A protein and the small-molecule ligand that binds it are described below.
Small molecule (SMILES): CSC[C@H]1O[C@@H](n2cnc3c(N)ncnc32)[C@H](O)[C@@H]1O

Sequence of chain 3.A:
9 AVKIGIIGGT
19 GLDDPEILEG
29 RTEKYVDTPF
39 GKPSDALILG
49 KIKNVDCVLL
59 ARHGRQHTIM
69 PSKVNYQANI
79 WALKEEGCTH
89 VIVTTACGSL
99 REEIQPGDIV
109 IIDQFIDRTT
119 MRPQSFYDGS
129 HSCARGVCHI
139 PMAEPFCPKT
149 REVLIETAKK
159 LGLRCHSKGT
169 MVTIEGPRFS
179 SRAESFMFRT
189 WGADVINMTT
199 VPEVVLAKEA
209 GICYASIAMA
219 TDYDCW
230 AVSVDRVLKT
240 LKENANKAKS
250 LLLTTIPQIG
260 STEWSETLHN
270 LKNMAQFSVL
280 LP

Binding-site contacts:
Ligand atom N6 contacts residue ASP222 of chain 3.A at 3.1 Å (salt-bridge).
Ligand atom C1' contacts residue ALA94 of chain 3.A at 3.3 Å (hydrophobic).
Ligand atom N3 contacts residue ILE194 of chain 3.A at 3.8 Å.
Ligand atom N1 contacts residue ILE194 of chain 3.A at 3.8 Å.
Ligand atom O3' contacts residue PRO69 of chain 3.A at 3.8 Å.
Ligand atom N9 contacts residue ALA94 of chain 3.A at 3.7 Å.
Ligand atom N7 contacts residue GLY96 of chain 3.A at 3.5 Å (h-bond).
Ligand atom C2 contacts residue ILE194 of chain 3.A at 3.9 Å (hydrophobic).
Ligand atom S5' contacts residue VAL236 of chain 3.A at 3.7 Å.
Ligand atom S5' contacts residue PHE177 of chain 3.A at 3.6 Å.
Ligand atom C4 contacts residue ILE194 of chain 3.A at 3.8 Å (hydrophobic).
Ligand atom CS contacts residue HIS137 of chain 2.A at 3.8 Å.
Ligand atom C6 contacts residue PHE177 of chain 3.A at 3.8 Å (hydrophobic).
Ligand atom C2 contacts residue MET196 of chain 3.A at 3.8 Å (hydrophobic).
Ligand atom O3' contacts residue SO41 of chain 3.B at 2.4 Å (h-bond).
Ligand atom C3' contacts residue MET196 of chain 3.A at 3.8 Å (hydrophobic).
Ligand atom C6 contacts residue GLY96 of chain 3.A at 3.9 Å.
Ligand atom N3 contacts residue ASN195 of chain 3.A at 3.6 Å.
Ligand atom O2' contacts residue MET196 of chain 3.A at 3.0 Å (h-bond).
Ligand atom N7 contacts residue ASP220 of chain 3.A at 3.0 Å (salt-bridge).
Ligand atom C5' contacts residue PHE177 of chain 3.A at 3.8 Å (hydrophobic).
Ligand atom O2' contacts residue ASN195 of chain 3.A at 3.6 Å.
Ligand atom C5 contacts residue ILE194 of chain 3.A at 3.9 Å (hydrophobic).
Ligand atom C8 contacts residue THR219 of chain 3.A at 3.6 Å.
Ligand atom N7 contacts residue CYS95 of chain 3.A at 3.5 Å.
Ligand atom C5 contacts residue GLY96 of chain 3.A at 3.6 Å.
Ligand atom C5 contacts residue PHE177 of chain 3.A at 3.8 Å (hydrophobic).
Ligand atom O4' contacts residue SO41 of chain 3.B at 3.9 Å.
Ligand atom C2' contacts residue MET196 of chain 3.A at 3.8 Å (hydrophobic).
Ligand atom N7 contacts residue THR219 of chain 3.A at 3.6 Å.
Ligand atom O4' contacts residue ALA94 of chain 3.A at 3.9 Å.
Ligand atom O2' contacts residue ALA94 of chain 3.A at 3.8 Å.
Ligand atom C8 contacts residue CYS95 of chain 3.A at 3.7 Å (hydrophobic).
Ligand atom N3 contacts residue MET196 of chain 3.A at 3.7 Å.
Ligand atom C3' contacts residue SO41 of chain 3.B at 3.5 Å.
Ligand atom O2' contacts residue SO41 of chain 3.B at 3.0 Å (h-bond).
Ligand atom N6 contacts residue ASP220 of chain 3.A at 3.0 Å (salt-bridge).
Ligand atom C8 contacts residue ASP220 of chain 3.A at 3.9 Å.
Ligand atom N1 contacts residue PHE177 of chain 3.A at 3.7 Å.
Ligand atom N6 contacts residue GLY96 of chain 3.A at 3.5 Å.

Sequence of chain 2.A:
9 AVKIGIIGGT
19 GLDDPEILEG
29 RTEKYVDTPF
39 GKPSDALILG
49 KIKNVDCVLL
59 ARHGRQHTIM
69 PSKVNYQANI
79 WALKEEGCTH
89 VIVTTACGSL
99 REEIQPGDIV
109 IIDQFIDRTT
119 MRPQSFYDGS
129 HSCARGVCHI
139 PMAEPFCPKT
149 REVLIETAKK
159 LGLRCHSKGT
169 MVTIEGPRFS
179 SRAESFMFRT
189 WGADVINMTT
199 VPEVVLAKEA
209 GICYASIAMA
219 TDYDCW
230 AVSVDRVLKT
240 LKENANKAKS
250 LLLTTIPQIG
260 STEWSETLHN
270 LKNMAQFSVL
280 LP